Sequence of chain 1.A:
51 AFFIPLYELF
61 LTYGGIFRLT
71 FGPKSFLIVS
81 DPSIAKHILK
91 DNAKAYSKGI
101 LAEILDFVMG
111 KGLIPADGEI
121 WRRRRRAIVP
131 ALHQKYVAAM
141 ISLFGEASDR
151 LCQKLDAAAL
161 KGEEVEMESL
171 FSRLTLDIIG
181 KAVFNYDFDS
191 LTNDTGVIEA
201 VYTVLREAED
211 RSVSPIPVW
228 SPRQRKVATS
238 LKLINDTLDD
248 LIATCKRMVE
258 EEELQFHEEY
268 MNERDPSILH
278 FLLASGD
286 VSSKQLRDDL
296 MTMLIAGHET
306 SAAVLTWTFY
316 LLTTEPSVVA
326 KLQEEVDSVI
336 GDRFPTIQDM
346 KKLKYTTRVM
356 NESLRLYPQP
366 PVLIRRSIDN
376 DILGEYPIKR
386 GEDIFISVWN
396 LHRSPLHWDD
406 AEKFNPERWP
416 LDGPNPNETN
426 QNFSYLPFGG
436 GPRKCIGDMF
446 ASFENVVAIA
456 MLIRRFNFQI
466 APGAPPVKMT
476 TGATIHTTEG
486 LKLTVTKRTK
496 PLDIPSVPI

Binding-site contacts:
Ligand atom C11 contacts residue ALA478 of chain 1.A at 3.9 Å (hydrophobic).
Ligand atom C20 contacts residue ILE216 of chain 1.A at 3.8 Å (hydrophobic).
Ligand atom C8 contacts residue PRO365 of chain 1.A at 4.1 Å (hydrophobic).
Ligand atom C20 contacts residue SER212 of chain 1.A at 3.4 Å.
Ligand atom C3 contacts residue PRO365 of chain 1.A at 4.1 Å (hydrophobic).
Ligand atom C13 contacts residue GLY477 of chain 1.A at 3.9 Å.
Ligand atom C16 contacts residue ALA478 of chain 1.A at 4.0 Å (hydrophobic).
Ligand atom C4 contacts residue HEM1 of chain 1.B at 3.6 Å.
Ligand atom C4 contacts residue PRO365 of chain 1.A at 3.9 Å (hydrophobic).
Ligand atom C15 contacts residue THR476 of chain 1.A at 3.8 Å.
Ligand atom C10 contacts residue ALA478 of chain 1.A at 3.6 Å (hydrophobic).
Ligand atom C11 contacts residue ILE369 of chain 1.A at 4.1 Å (hydrophobic).
Ligand atom C18 contacts residue LEU101 of chain 1.A at 4.1 Å (hydrophobic).
Ligand atom C8 contacts residue ALA478 of chain 1.A at 3.9 Å (hydrophobic).
Ligand atom C14 contacts residue VAL367 of chain 1.A at 3.5 Å (hydrophobic).
Ligand atom C12 contacts residue GLY477 of chain 1.A at 3.7 Å.
Ligand atom C3 contacts residue THR305 of chain 1.A at 3.7 Å.
Ligand atom C19 contacts residue LEU101 of chain 1.A at 3.6 Å (hydrophobic).
Ligand atom C16 contacts residue THR305 of chain 1.A at 3.9 Å.
Ligand atom C19 contacts residue LEU105 of chain 1.A at 4.1 Å (hydrophobic).
Ligand atom C19 contacts residue ALA478 of chain 1.A at 3.8 Å (hydrophobic).
Ligand atom C20 contacts residue PHE390 of chain 1.A at 4.0 Å (hydrophobic).
Ligand atom C3 contacts residue HEM1 of chain 1.B at 3.6 Å.
Ligand atom C9 contacts residue ALA478 of chain 1.A at 3.6 Å (hydrophobic).
Ligand atom O1 contacts residue PHE52 of chain 1.A at 3.0 Å.
Ligand atom C15 contacts residue PHE52 of chain 1.A at 3.4 Å (hydrophobic).
Ligand atom C16 contacts residue THR479 of chain 1.A at 3.7 Å.
Ligand atom C12 contacts residue VAL367 of chain 1.A at 3.7 Å (hydrophobic).
Ligand atom C19 contacts residue ILE104 of chain 1.A at 4.1 Å (hydrophobic).
Ligand atom C19 contacts residue SER212 of chain 1.A at 3.6 Å.
Ligand atom C2 contacts residue ALA301 of chain 1.A at 3.8 Å (hydrophobic).
Ligand atom C9 contacts residue LEU101 of chain 1.A at 3.8 Å (hydrophobic).
Ligand atom C2 contacts residue ILE114 of chain 1.A at 4.1 Å (hydrophobic).
Ligand atom C18 contacts residue HEM1 of chain 1.B at 3.7 Å.
Ligand atom O1 contacts residue THR476 of chain 1.A at 3.7 Å.
Ligand atom C13 contacts residue VAL367 of chain 1.A at 3.7 Å (hydrophobic).
Ligand atom C18 contacts residue ILE114 of chain 1.A at 3.8 Å (hydrophobic).
Ligand atom C2 contacts residue THR305 of chain 1.A at 3.8 Å.
Ligand atom C14 contacts residue GLY477 of chain 1.A at 3.6 Å.
Ligand atom C8 contacts residue LEU101 of chain 1.A at 4.1 Å (hydrophobic).

The small molecule below binds the protein below.
Small molecule (SMILES): CC1=C(/C=C/C(C)=C/C=C/C(C)=C/C=O)C(C)(C)CCC1